Binding-site contacts:
Ligand atom O7 contacts residue ASN235 of chain 1.B at 4.0 Å.
Ligand atom O6 contacts residue HIS359 of chain 1.B at 3.7 Å.
Ligand atom O5 contacts residue HIS213 of chain 1.B at 3.7 Å.
Ligand atom C3 contacts residue ASN235 of chain 1.B at 3.6 Å.
Ligand atom C1 contacts residue HIS213 of chain 1.B at 4.1 Å.
Ligand atom C1 contacts residue ASN235 of chain 1.B at 1.4 Å.
Ligand atom C2 contacts residue ASN235 of chain 1.B at 2.5 Å.
Ligand atom O5 contacts residue ASN235 of chain 1.B at 1.6 Å (h-bond).
Ligand atom O7 contacts residue LYS358 of chain 1.B at 2.9 Å.
Ligand atom O6 contacts residue ASN235 of chain 1.B at 3.9 Å.
Ligand atom O7 contacts residue MET357 of chain 1.B at 3.7 Å.
Ligand atom C5 contacts residue ASN235 of chain 1.B at 3.1 Å.
Ligand atom O3 contacts residue LYS358 of chain 1.B at 4.5 Å.
Ligand atom C6 contacts residue ASN235 of chain 1.B at 3.9 Å.
Ligand atom C6 contacts residue HIS213 of chain 1.B at 4.4 Å.
Ligand atom C8 contacts residue GLU356 of chain 1.B at 3.0 Å.
Ligand atom N2 contacts residue ASN235 of chain 1.B at 3.5 Å (h-bond).
Ligand atom C5 contacts residue HIS213 of chain 1.B at 4.4 Å.
Ligand atom C7 contacts residue LYS358 of chain 1.B at 4.0 Å.
Ligand atom C7 contacts residue ASN235 of chain 1.B at 4.0 Å.
Ligand atom C4 contacts residue ASN235 of chain 1.B at 3.8 Å.

This small molecule binds to this protein.
Small molecule (SMILES): CC(=O)N[C@H]1[C@H](O[C@H]2[C@H](O)[C@@H](NC(C)=O)CO[C@@H]2CO)O[C@H](CO)[C@@H](O)[C@@H]1O

Sequence of chain 1.B:
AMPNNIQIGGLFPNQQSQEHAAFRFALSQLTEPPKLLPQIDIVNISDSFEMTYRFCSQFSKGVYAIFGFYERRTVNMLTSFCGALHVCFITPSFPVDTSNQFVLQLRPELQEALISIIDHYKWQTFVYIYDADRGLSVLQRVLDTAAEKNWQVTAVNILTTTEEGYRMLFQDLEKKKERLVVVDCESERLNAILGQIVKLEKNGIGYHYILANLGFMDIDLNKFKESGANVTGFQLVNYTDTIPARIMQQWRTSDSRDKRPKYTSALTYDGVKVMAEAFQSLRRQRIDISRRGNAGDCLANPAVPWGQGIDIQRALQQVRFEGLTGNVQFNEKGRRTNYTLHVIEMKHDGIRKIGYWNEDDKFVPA